Binding-site contacts:
Ligand atom C2M contacts residue ALA21 of chain 1.F at 3.3 Å (hydrophobic).
Ligand atom O4 contacts residue ALA21 of chain 1.F at 4.3 Å.
Ligand atom C2M contacts residue GLY22 of chain 1.F at 3.6 Å.
Ligand atom C3 contacts residue ALA21 of chain 1.F at 3.1 Å (hydrophobic).
Ligand atom C2 contacts residue ALA21 of chain 1.F at 3.9 Å (hydrophobic).
Ligand atom C3 contacts residue GLY22 of chain 1.F at 4.5 Å.
Ligand atom C4 contacts residue ALA21 of chain 1.F at 4.1 Å (hydrophobic).

A protein and the small-molecule ligand that binds it are described below.
Small molecule (SMILES): CN[C@@H]1[C@H](O)[C@H](NC)[C@H]2O[C@@]3(O)C(=O)C[C@@H](C)O[C@H]3O[C@@H]2[C@H]1O

Sequence of chain 1.F:
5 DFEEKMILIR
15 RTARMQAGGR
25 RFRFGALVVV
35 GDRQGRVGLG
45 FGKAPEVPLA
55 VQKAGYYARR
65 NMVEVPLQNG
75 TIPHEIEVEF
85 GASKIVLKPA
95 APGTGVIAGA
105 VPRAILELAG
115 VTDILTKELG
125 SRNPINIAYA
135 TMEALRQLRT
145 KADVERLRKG